This protein binds this small molecule.
Small molecule (SMILES): CC(=O)N[C@@H]1[C@@H](O)[C@H](O)[C@@H](CO)O[C@H]1O

Binding-site contacts:
Ligand atom C5 contacts residue ASN1147 of chain 1.D at 3.7 Å.
Ligand atom C3 contacts residue ASN1147 of chain 1.D at 3.8 Å.
Ligand atom C1 contacts residue SER1148 of chain 1.D at 4.4 Å.
Ligand atom C8 contacts residue ASN1147 of chain 1.D at 3.2 Å.
Ligand atom C2 contacts residue ASN1147 of chain 1.D at 2.5 Å.
Ligand atom N2 contacts residue ASN1147 of chain 1.D at 2.4 Å (h-bond).
Ligand atom C4 contacts residue ASN1147 of chain 1.D at 4.2 Å.
Ligand atom C7 contacts residue ASN1147 of chain 1.D at 2.9 Å.
Ligand atom O7 contacts residue ASN1147 of chain 1.D at 3.7 Å.
Ligand atom C6 contacts residue PRO1151 of chain 1.D at 4.4 Å (hydrophobic).
Ligand atom O5 contacts residue ASN1147 of chain 1.D at 2.4 Å (h-bond).
Ligand atom O6 contacts residue HIS1176 of chain 1.D at 3.7 Å.
Ligand atom C1 contacts residue ASN1147 of chain 1.D at 1.4 Å.

Sequence of chain 1.D:
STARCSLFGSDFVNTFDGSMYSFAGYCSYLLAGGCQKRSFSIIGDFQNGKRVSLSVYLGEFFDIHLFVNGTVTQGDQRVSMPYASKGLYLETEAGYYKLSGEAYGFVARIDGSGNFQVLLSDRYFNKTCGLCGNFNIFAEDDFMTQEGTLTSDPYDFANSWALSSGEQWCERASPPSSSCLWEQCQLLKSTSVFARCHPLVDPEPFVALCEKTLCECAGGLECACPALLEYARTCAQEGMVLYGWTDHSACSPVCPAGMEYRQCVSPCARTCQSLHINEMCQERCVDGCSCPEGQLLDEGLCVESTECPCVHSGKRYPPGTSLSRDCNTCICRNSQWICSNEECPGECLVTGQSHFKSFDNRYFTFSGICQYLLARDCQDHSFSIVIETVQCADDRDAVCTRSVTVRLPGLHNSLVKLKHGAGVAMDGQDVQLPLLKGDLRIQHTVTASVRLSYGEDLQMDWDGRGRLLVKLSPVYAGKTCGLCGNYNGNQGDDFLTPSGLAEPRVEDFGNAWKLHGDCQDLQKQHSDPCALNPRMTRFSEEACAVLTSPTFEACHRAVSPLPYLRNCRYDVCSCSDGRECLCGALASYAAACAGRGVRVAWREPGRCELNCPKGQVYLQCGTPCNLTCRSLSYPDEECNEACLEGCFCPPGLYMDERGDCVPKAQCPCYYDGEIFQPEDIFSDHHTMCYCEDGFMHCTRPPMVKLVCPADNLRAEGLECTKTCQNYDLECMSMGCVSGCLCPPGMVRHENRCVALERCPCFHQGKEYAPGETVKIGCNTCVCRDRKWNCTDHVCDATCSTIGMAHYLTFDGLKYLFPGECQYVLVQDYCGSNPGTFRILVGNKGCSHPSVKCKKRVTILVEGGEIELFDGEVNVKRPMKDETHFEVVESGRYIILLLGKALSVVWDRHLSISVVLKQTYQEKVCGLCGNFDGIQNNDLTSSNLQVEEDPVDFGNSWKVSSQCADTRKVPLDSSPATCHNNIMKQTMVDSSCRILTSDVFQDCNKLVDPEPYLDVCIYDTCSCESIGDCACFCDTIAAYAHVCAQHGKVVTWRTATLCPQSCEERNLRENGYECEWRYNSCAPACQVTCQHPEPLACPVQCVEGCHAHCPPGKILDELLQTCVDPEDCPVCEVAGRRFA